Binding-site contacts:
Ligand atom C3 contacts residue ASN74 of chain 1.D at 3.7 Å.
Ligand atom C2 contacts residue ASN74 of chain 1.D at 2.5 Å.
Ligand atom O7 contacts residue ASN74 of chain 1.D at 4.0 Å.
Ligand atom O6 contacts residue ASN74 of chain 1.D at 2.9 Å (h-bond).
Ligand atom C4 contacts residue ASN74 of chain 1.D at 3.9 Å.
Ligand atom O3 contacts residue GLN72 of chain 1.D at 3.5 Å.
Ligand atom C2 contacts residue GLN72 of chain 1.D at 3.5 Å.
Ligand atom C1 contacts residue ASN74 of chain 1.D at 1.4 Å.
Ligand atom C1 contacts residue GLN72 of chain 1.D at 4.5 Å.
Ligand atom C5 contacts residue ASN74 of chain 1.D at 3.3 Å.
Ligand atom N2 contacts residue GLN72 of chain 1.D at 3.7 Å.
Ligand atom N2 contacts residue ASN74 of chain 1.D at 3.1 Å (h-bond).
Ligand atom C4 contacts residue GLN72 of chain 1.D at 4.2 Å.
Ligand atom N2 contacts residue ALA73 of chain 1.D at 4.3 Å.
Ligand atom C3 contacts residue GLN72 of chain 1.D at 4.0 Å.
Ligand atom C8 contacts residue ASN74 of chain 1.D at 4.1 Å.
Ligand atom O5 contacts residue ASN74 of chain 1.D at 2.4 Å (h-bond).
Ligand atom C7 contacts residue ASN74 of chain 1.D at 3.5 Å.
Ligand atom C6 contacts residue ASN74 of chain 1.D at 3.1 Å.

Sequence of chain 1.D:
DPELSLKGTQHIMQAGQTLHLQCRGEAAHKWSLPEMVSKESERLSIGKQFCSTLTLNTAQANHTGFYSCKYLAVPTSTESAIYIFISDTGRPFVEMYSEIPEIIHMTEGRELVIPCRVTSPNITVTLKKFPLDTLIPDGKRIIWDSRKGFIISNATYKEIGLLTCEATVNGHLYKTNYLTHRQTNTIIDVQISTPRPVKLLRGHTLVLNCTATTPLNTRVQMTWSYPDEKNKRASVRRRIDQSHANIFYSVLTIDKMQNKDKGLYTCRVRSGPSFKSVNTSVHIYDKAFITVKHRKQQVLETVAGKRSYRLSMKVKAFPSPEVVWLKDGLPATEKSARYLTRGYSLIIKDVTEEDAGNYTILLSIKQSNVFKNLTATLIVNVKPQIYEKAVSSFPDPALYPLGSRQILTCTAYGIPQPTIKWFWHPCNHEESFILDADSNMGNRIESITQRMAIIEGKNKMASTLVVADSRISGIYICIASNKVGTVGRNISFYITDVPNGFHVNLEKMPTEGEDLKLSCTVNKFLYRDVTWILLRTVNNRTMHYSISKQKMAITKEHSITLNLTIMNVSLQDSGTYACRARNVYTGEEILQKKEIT

A protein and the small-molecule ligand that binds it are described below.
Small molecule (SMILES): CC(=O)N[C@@H]1[C@@H](O)[C@H](O)[C@@H](CO)O[C@H]1O